The small molecule below binds the protein below.
Small molecule (SMILES): CCN(c1ccccc1)S(=O)(=O)c1ccc(Cl)c(C(=O)Nc2ccccc2N2CCCC2=O)c1

Binding-site contacts:
Ligand atom C31 contacts residue ILE338 of chain 1.A at 3.5 Å (hydrophobic).
Ligand atom N29 contacts residue PHE84 of chain 1.A at 3.7 Å.
Ligand atom C31 contacts residue PHE431 of chain 1.A at 3.4 Å (hydrophobic).
Ligand atom C07 contacts residue PHE84 of chain 1.A at 3.6 Å (hydrophobic).
Ligand atom C07 contacts residue VAL75 of chain 1.A at 3.5 Å (hydrophobic).
Ligand atom C07 contacts residue ASP77 of chain 1.A at 3.8 Å.
Ligand atom C14 contacts residue TYR190 of chain 1.A at 3.6 Å (hydrophobic).
Ligand atom C31 contacts residue TYR86 of chain 1.A at 3.3 Å (hydrophobic).
Ligand atom C08 contacts residue ASP77 of chain 1.A at 3.3 Å.
Ligand atom O11 contacts residue ASN386 of chain 1.A at 2.8 Å (h-bond).
Ligand atom C16 contacts residue TYR190 of chain 1.A at 3.6 Å (hydrophobic).
Ligand atom C09 contacts residue ASP77 of chain 1.A at 3.9 Å.
Ligand atom C06 contacts residue PHE84 of chain 1.A at 3.6 Å (hydrophobic).
Ligand atom C32 contacts residue TYR190 of chain 1.A at 3.2 Å (hydrophobic).
Ligand atom C02 contacts residue PHE205 of chain 1.A at 3.6 Å (hydrophobic).
Ligand atom C06 contacts residue SER340 of chain 1.A at 3.5 Å.
Ligand atom C26 contacts residue MYA1 of chain 1.C at 3.8 Å.
Ligand atom O12 contacts residue ASN386 of chain 1.A at 3.7 Å.
Ligand atom C01 contacts residue PHE82 of chain 1.A at 3.4 Å (hydrophobic).
Ligand atom C15 contacts residue TYR190 of chain 1.A at 3.3 Å (hydrophobic).
Ligand atom O11 contacts residue HIS192 of chain 1.A at 3.4 Å.
Ligand atom C30 contacts residue TYR86 of chain 1.A at 3.0 Å (hydrophobic).
Ligand atom S10 contacts residue ASN386 of chain 1.A at 3.8 Å.
Ligand atom N22 contacts residue LEU409 of chain 1.A at 3.7 Å.
Ligand atom C23 contacts residue LEU409 of chain 1.A at 3.8 Å (hydrophobic).
Ligand atom O12 contacts residue TYR355 of chain 1.A at 2.7 Å (h-bond).
Ligand atom C33 contacts residue TYR190 of chain 1.A at 3.2 Å (hydrophobic).
Ligand atom C15 contacts residue THR406 of chain 1.A at 3.1 Å.
Ligand atom C05 contacts residue SER340 of chain 1.A at 3.7 Å.
Ligand atom C30 contacts residue PHE84 of chain 1.A at 3.5 Å (hydrophobic).
Ligand atom C30 contacts residue PHE431 of chain 1.A at 3.6 Å (hydrophobic).
Ligand atom C01 contacts residue PHE205 of chain 1.A at 3.6 Å (hydrophobic).
Ligand atom C14 contacts residue THR406 of chain 1.A at 3.4 Å.
Ligand atom O34 contacts residue TYR190 of chain 1.A at 2.6 Å (h-bond).
Ligand atom CL17 contacts residue GLY407 of chain 1.A at 3.7 Å.
Ligand atom CL17 contacts residue ARG408 of chain 1.A at 3.5 Å.
Ligand atom C05 contacts residue PHE84 of chain 1.A at 3.9 Å (hydrophobic).
Ligand atom C31 contacts residue PHE84 of chain 1.A at 3.6 Å (hydrophobic).
Ligand atom O34 contacts residue LEU409 of chain 1.A at 3.6 Å.
Ligand atom C08 contacts residue GLU76 of chain 1.A at 3.6 Å.

Sequence of chain 1.A:
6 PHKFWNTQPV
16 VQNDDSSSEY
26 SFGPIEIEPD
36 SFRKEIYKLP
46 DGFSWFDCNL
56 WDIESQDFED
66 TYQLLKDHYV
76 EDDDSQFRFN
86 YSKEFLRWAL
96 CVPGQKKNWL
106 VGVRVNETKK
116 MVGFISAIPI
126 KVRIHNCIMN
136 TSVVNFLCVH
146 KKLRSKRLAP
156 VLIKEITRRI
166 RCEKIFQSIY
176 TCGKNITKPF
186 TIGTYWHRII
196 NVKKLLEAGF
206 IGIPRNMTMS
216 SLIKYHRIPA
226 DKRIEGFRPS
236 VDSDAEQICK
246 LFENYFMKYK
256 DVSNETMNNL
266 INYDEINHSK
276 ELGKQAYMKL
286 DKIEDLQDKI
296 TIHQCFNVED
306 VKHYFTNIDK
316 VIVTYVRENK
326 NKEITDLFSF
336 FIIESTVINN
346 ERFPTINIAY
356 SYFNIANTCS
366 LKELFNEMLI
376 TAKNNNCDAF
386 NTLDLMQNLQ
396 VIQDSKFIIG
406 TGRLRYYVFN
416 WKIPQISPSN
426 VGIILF